Binding-site contacts:
Ligand atom OD1 contacts residue LEU267 of chain 3.C at 3.5 Å (h-bond).
Ligand atom N contacts residue PRO266 of chain 3.C at 3.9 Å.
Ligand atom CA contacts residue LEU267 of chain 3.C at 4.0 Å (hydrophobic).
Ligand atom CG contacts residue GLN231 of chain 3.C at 3.6 Å.
Ligand atom C contacts residue HIS134 of chain 3.C at 4.2 Å.
Ligand atom O contacts residue PCT1 of chain 3.J at 2.9 Å (h-bond).
Ligand atom CB contacts residue GLN231 of chain 3.C at 3.7 Å.
Ligand atom OD1 contacts residue LYS84 of chain 1.C at 3.4 Å.
Ligand atom OD2 contacts residue PRO268 of chain 3.C at 4.1 Å.
Ligand atom OD1 contacts residue PRO268 of chain 3.C at 2.8 Å.
Ligand atom OXT contacts residue THR168 of chain 3.C at 4.0 Å.
Ligand atom C contacts residue PCT1 of chain 3.J at 3.7 Å.
Ligand atom O contacts residue HIS134 of chain 3.C at 4.2 Å.
Ligand atom CG contacts residue ARG229 of chain 3.C at 3.2 Å.
Ligand atom N contacts residue PCT1 of chain 3.J at 3.0 Å.
Ligand atom OD1 contacts residue ARG229 of chain 3.C at 2.6 Å (salt-bridge).
Ligand atom CB contacts residue ARG229 of chain 3.C at 3.6 Å.
Ligand atom C contacts residue ARG105 of chain 3.C at 4.1 Å.
Ligand atom CB contacts residue PCT1 of chain 3.J at 4.2 Å.
Ligand atom OD2 contacts residue GLN231 of chain 3.C at 3.2 Å (h-bond).
Ligand atom CA contacts residue GLN231 of chain 3.C at 4.2 Å.
Ligand atom OXT contacts residue HIS134 of chain 3.C at 4.0 Å.
Ligand atom CB contacts residue LEU267 of chain 3.C at 4.0 Å (hydrophobic).
Ligand atom OD2 contacts residue PRO266 of chain 3.C at 4.2 Å.
Ligand atom N contacts residue THR168 of chain 3.C at 3.7 Å.
Ligand atom OXT contacts residue GLN231 of chain 3.C at 4.1 Å.
Ligand atom O contacts residue ARG167 of chain 3.C at 2.6 Å (salt-bridge).
Ligand atom CG contacts residue LYS84 of chain 1.C at 4.2 Å.
Ligand atom C contacts residue ARG167 of chain 3.C at 2.9 Å.
Ligand atom CG contacts residue PRO268 of chain 3.C at 3.7 Å (hydrophobic).
Ligand atom CG contacts residue LEU267 of chain 3.C at 3.5 Å (hydrophobic).
Ligand atom OD2 contacts residue ARG229 of chain 3.C at 3.7 Å.
Ligand atom N contacts residue LEU267 of chain 3.C at 2.9 Å (h-bond).
Ligand atom CA contacts residue PCT1 of chain 3.J at 4.0 Å.
Ligand atom C contacts residue THR168 of chain 3.C at 4.2 Å.
Ligand atom OD2 contacts residue LEU267 of chain 3.C at 3.8 Å.
Ligand atom OXT contacts residue ARG167 of chain 3.C at 2.5 Å (salt-bridge).
Ligand atom CB contacts residue LYS84 of chain 1.C at 3.9 Å.
Ligand atom CA contacts residue THR168 of chain 3.C at 4.0 Å.
Ligand atom O contacts residue ARG105 of chain 3.C at 2.9 Å (salt-bridge).

Sequence of chain 3.C:
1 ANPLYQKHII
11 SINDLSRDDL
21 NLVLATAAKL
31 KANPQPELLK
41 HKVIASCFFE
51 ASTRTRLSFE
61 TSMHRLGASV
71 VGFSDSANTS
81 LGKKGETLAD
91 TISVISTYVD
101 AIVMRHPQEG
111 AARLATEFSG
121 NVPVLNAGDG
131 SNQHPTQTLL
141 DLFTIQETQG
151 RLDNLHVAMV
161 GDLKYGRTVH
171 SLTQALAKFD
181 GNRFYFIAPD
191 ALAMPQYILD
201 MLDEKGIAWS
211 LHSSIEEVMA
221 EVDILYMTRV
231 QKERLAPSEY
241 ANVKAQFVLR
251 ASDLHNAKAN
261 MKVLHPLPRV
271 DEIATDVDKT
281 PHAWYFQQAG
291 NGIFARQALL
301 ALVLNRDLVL

The small molecule below binds the protein below.
Small molecule (SMILES): N[C@@H](CC(=O)O)C(=O)O

Sequence of chain 1.C:
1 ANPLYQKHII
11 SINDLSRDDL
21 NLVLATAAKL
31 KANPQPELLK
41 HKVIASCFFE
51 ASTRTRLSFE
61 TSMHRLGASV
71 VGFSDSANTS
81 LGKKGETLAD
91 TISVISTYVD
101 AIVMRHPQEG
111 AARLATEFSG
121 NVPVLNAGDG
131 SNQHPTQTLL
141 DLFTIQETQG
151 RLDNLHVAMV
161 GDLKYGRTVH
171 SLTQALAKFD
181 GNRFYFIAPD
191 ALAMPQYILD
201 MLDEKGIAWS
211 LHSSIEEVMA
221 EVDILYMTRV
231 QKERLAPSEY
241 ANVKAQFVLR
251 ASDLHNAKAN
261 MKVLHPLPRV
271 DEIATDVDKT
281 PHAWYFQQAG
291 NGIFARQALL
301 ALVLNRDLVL